Sequence of chain 1.A:
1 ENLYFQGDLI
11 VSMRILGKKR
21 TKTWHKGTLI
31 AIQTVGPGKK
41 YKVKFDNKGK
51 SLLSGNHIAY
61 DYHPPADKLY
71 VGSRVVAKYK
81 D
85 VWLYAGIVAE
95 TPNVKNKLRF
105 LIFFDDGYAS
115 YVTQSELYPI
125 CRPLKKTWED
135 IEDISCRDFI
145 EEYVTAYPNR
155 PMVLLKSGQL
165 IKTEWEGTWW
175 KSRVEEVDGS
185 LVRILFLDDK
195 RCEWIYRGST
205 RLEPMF

Binding-site contacts:
Ligand atom NZ contacts residue ASP193 of chain 1.A at 2.7 Å (salt-bridge).
Ligand atom C26 contacts residue GLY111 of chain 1.A at 3.6 Å.
Ligand atom N7 contacts residue ARG205 of chain 1.A at 3.4 Å.
Ligand atom N9 contacts residue GLY111 of chain 1.A at 2.8 Å (h-bond).
Ligand atom N7 contacts residue SER203 of chain 1.A at 2.8 Å (h-bond).
Ligand atom N contacts residue ARG205 of chain 1.A at 3.7 Å.
Ligand atom CB contacts residue ARG195 of chain 1.A at 3.7 Å.
Ligand atom C29 contacts residue TRP198 of chain 1.A at 3.4 Å (hydrophobic).
Ligand atom C20 contacts residue PHE143 of chain 1.A at 3.6 Å (hydrophobic).
Ligand atom N9 contacts residue ALA113 of chain 1.A at 3.7 Å.
Ligand atom C17 contacts residue GLY111 of chain 1.A at 3.3 Å.
Ligand atom CH1 contacts residue PHE190 of chain 1.A at 3.5 Å (hydrophobic).
Ligand atom CG contacts residue TRP169 of chain 1.A at 3.7 Å (hydrophobic).
Ligand atom OG1 contacts residue TYR112 of chain 1.A at 3.7 Å.
Ligand atom CG2 contacts residue ASP110 of chain 1.A at 3.3 Å.
Ligand atom C25 contacts residue PHE143 of chain 1.A at 3.6 Å (hydrophobic).
Ligand atom C28 contacts residue GLY111 of chain 1.A at 3.6 Å.
Ligand atom C27 contacts residue GLY111 of chain 1.A at 3.6 Å.
Ligand atom N5 contacts residue ARG205 of chain 1.A at 3.3 Å (salt-bridge).
Ligand atom CE contacts residue ASP193 of chain 1.A at 3.5 Å.
Ligand atom O6 contacts residue TYR200 of chain 1.A at 2.8 Å (h-bond).
Ligand atom C24 contacts residue PHE143 of chain 1.A at 3.5 Å (hydrophobic).
Ligand atom CA contacts residue ARG205 of chain 1.A at 3.3 Å.
Ligand atom N contacts residue GLU197 of chain 1.A at 2.9 Å (salt-bridge).
Ligand atom O2 contacts residue ARG205 of chain 1.A at 3.5 Å.
Ligand atom CE contacts residue TRP169 of chain 1.A at 3.7 Å (hydrophobic).
Ligand atom OG1 contacts residue GLY111 of chain 1.A at 3.4 Å (h-bond).
Ligand atom C20 contacts residue SER203 of chain 1.A at 3.6 Å.
Ligand atom CH1 contacts residue ASP193 of chain 1.A at 3.6 Å.
Ligand atom C19 contacts residue SER203 of chain 1.A at 3.5 Å.
Ligand atom CA contacts residue SO41 of chain 1.F at 3.6 Å.
Ligand atom CH1 contacts residue ARG195 of chain 1.A at 3.6 Å.
Ligand atom N contacts residue SO41 of chain 1.F at 2.7 Å (h-bond).
Ligand atom C1 contacts residue ARG205 of chain 1.A at 3.1 Å.
Ligand atom N6 contacts residue ARG205 of chain 1.A at 3.0 Å (salt-bridge).
Ligand atom C29 contacts residue GLY111 of chain 1.A at 3.5 Å.
Ligand atom CH2 contacts residue PHE190 of chain 1.A at 3.5 Å (hydrophobic).
Ligand atom CH2 contacts residue ASP193 of chain 1.A at 3.2 Å.
Ligand atom O contacts residue TRP169 of chain 1.A at 3.3 Å (h-bond).
Ligand atom OG1 contacts residue GLU197 of chain 1.A at 3.6 Å.

This small molecule binds to this protein.
Small molecule (SMILES): CC(=O)NCc1ccccc1-n1c(C)nnc1CNC(=O)CNC(=O)[C@@H](NC(=O)[C@H](CO)NC(=O)[C@@H](N)CCCCN(C)C)[C@@H](C)O